Sequence of chain 1.G:
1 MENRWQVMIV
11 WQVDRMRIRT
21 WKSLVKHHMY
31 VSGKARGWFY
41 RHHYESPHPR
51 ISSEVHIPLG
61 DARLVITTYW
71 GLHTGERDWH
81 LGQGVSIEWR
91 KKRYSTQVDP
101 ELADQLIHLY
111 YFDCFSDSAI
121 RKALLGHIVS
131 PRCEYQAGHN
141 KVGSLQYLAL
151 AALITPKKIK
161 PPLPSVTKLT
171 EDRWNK

Binding-site contacts:
Ligand atom O2' contacts residue SER28 of chain 1.F at 2.4 Å (h-bond).
Ligand atom O2 contacts residue THR16 of chain 1.A at 2.9 Å (h-bond).
Ligand atom N7 contacts residue LEU27 of chain 1.F at 3.0 Å (h-bond).
Ligand atom O4 contacts residue TYR59 of chain 1.F at 2.8 Å (h-bond).
Ligand atom O2 contacts residue TYR13 of chain 1.A at 3.2 Å.
Ligand atom C2 contacts residue SER28 of chain 1.F at 3.2 Å.
Ligand atom N3 contacts residue TYR13 of chain 1.A at 3.2 Å.
Ligand atom C4' contacts residue ASN31 of chain 1.F at 3.0 Å.
Ligand atom OP2 contacts residue HIS27 of chain 1.G at 3.1 Å.
Ligand atom N6 contacts residue PHE268 of chain 1.F at 3.3 Å (h-bond).
Ligand atom C4 contacts residue TYR59 of chain 1.F at 3.1 Å (hydrophobic).
Ligand atom N1 contacts residue TRP127 of chain 1.F at 3.2 Å.
Ligand atom N3 contacts residue TRP127 of chain 1.F at 3.3 Å.
Ligand atom OP1 contacts residue TYR40 of chain 1.G at 2.5 Å (h-bond).
Ligand atom N3 contacts residue TYR59 of chain 1.F at 3.0 Å (h-bond).
Ligand atom O4 contacts residue THR20 of chain 1.G at 3.0 Å (h-bond).
Ligand atom C4' contacts residue ARG55 of chain 1.A at 3.3 Å.
Ligand atom O2' contacts residue HIS42 of chain 1.G at 3.0 Å (h-bond).
Ligand atom OP1 contacts residue ARG19 of chain 1.G at 3.0 Å (salt-bridge).
Ligand atom C2 contacts residue TYR30 of chain 1.G at 3.3 Å (hydrophobic).
Ligand atom O2' contacts residue ILE26 of chain 1.F at 3.3 Å.
Ligand atom C2 contacts residue TYR13 of chain 1.A at 3.2 Å (hydrophobic).
Ligand atom N6 contacts residue LEU123 of chain 1.F at 3.3 Å (h-bond).
Ligand atom C5 contacts residue TYR30 of chain 1.G at 3.3 Å (hydrophobic).
Ligand atom C4 contacts residue TYR30 of chain 1.G at 3.3 Å (hydrophobic).
Ligand atom N1 contacts residue LEU27 of chain 1.F at 3.1 Å.
Ligand atom N6 contacts residue LYS270 of chain 1.F at 3.3 Å.
Ligand atom C5' contacts residue ASN31 of chain 1.F at 3.1 Å.
Ligand atom C8 contacts residue LEU27 of chain 1.F at 2.9 Å (hydrophobic).
Ligand atom OP2 contacts residue ARG24 of chain 1.F at 2.6 Å (salt-bridge).
Ligand atom N1 contacts residue TYR125 of chain 1.F at 2.9 Å (h-bond).
Ligand atom N3 contacts residue SER28 of chain 1.F at 3.2 Å (h-bond).
Ligand atom OP2 contacts residue TYR124 of chain 1.F at 2.6 Å (h-bond).
Ligand atom OP1 contacts residue TYR125 of chain 1.F at 2.9 Å (h-bond).
Ligand atom C6 contacts residue TYR30 of chain 1.G at 3.3 Å (hydrophobic).
Ligand atom O4' contacts residue GLN168 of chain 1.A at 2.8 Å (h-bond).
Ligand atom OP2 contacts residue LYS26 of chain 1.G at 3.3 Å (salt-bridge).
Ligand atom OP2 contacts residue SER23 of chain 1.G at 3.0 Å (h-bond).
Ligand atom O2' contacts residue ARG29 of chain 1.F at 3.3 Å (salt-bridge).
Ligand atom OP2 contacts residue LYS22 of chain 1.G at 3.1 Å (salt-bridge).

The small molecule below binds the protein below.
Small molecule (SMILES): Nc1ncnc2c1ncn2[C@@H]1O[C@H](COP(=O)=O)[C@@H](O[P](=O)(O)OC[C@H]2O[C@@H](n3cnc4c(N)ncnc43)[C@H](O)[C@@H]2O[P](=O)(O)OC[C@H]2O[C@@H](n3cnc4c(N)ncnc43)[C@H](O)[C@@H]2O[P](=O)(O)OC[C@H]2O[C@@H](n3cnc4c(N)ncnc43)[C@H](O)[C@@H]2O[P](=O)(O)OC[C@H]2O[C@@H](n3ccc(=O)[nH]c3=O)[C@H](O)[C@@H]2O[P](=O)(O)OC[C@H]2O[C@@H](n3cnc4c(N)ncnc43)[C@H](O)[C@@H]2O[P](=O)(O)OC[C@H]2O[C@@H](n3ccc(=O)[nH]c3=O)[C@H](O)[C@@H]2O[P](=O)(O)OC[C@H]2O[C@@H](n3ccc(=O)[nH]c3=O)[C@H](O)[C@@H]2O)[C@H]1O

Sequence of chain 1.F:
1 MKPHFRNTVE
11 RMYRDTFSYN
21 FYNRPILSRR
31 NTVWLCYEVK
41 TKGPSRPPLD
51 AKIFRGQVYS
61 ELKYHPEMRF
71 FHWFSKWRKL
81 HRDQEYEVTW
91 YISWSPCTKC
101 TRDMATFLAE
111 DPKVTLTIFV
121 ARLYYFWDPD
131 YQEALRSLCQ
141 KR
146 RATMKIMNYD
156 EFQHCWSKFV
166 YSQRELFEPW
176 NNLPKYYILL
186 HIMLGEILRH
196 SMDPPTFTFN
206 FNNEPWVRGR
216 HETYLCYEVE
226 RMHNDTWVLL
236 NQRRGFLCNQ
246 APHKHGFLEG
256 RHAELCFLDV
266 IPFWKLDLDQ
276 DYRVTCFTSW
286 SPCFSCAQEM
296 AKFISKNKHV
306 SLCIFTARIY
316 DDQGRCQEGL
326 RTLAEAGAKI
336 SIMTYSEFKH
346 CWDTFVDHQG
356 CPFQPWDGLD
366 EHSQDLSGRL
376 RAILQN

Sequence of chain 1.A:
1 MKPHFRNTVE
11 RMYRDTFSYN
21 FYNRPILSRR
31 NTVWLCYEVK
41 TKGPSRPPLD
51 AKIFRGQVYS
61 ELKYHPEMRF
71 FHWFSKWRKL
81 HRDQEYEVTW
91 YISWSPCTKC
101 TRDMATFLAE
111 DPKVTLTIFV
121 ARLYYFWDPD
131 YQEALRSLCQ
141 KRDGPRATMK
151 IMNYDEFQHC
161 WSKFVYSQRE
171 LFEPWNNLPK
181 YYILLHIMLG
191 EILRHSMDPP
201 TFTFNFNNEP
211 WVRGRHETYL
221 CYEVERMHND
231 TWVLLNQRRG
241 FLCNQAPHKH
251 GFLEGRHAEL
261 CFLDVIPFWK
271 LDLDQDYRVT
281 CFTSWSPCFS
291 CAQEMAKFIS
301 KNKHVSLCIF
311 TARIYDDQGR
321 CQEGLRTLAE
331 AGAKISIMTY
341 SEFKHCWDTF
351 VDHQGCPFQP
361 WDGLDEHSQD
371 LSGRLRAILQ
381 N